Binding-site contacts:
Ligand atom O5 contacts residue LYS144 of chain 1.E at 4.1 Å.
Ligand atom C7 contacts residue ASN130 of chain 1.E at 3.8 Å.
Ligand atom C8 contacts residue ASN130 of chain 1.E at 4.0 Å.
Ligand atom C5 contacts residue ASN130 of chain 1.E at 3.5 Å.
Ligand atom N2 contacts residue ASN130 of chain 1.E at 2.8 Å (h-bond).
Ligand atom C7 contacts residue THR132 of chain 1.E at 3.9 Å.
Ligand atom N2 contacts residue THR132 of chain 1.E at 4.4 Å.
Ligand atom C1 contacts residue ASN130 of chain 1.E at 1.4 Å.
Ligand atom C2 contacts residue ASN130 of chain 1.E at 2.5 Å.
Ligand atom C3 contacts residue ASN130 of chain 1.E at 3.8 Å.
Ligand atom O7 contacts residue THR132 of chain 1.E at 4.4 Å.
Ligand atom O5 contacts residue ASN130 of chain 1.E at 2.2 Å (h-bond).
Ligand atom C7 contacts residue ARG140 of chain 1.E at 4.5 Å.
Ligand atom C8 contacts residue THR132 of chain 1.E at 3.4 Å.
Ligand atom O7 contacts residue ARG140 of chain 1.E at 3.6 Å.
Ligand atom C4 contacts residue ASN130 of chain 1.E at 4.0 Å.

Sequence of chain 1.E:
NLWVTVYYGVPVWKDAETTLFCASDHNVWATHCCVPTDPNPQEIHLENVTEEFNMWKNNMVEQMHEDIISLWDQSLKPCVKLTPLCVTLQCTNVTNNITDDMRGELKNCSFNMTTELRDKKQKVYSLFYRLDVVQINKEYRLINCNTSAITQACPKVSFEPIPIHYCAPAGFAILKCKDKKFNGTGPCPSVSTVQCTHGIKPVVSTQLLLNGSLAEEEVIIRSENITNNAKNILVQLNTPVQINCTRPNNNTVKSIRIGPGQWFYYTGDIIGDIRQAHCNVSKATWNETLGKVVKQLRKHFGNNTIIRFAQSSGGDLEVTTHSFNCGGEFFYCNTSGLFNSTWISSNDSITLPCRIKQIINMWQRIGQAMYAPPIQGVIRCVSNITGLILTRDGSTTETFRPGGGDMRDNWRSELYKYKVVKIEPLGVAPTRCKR

The small molecule below binds the protein below.
Small molecule (SMILES): CC(=O)N[C@@H]1[C@@H](O)[C@H](O)[C@@H](CO)O[C@H]1O